Binding-site contacts:
Ligand atom C6 contacts residue TYR72 of chain 39.F at 3.8 Å (hydrophobic).
Ligand atom C1 contacts residue GLY78 of chain 39.F at 4.1 Å.
Ligand atom O1B contacts residue ARG77 of chain 39.F at 2.5 Å (salt-bridge).
Ligand atom C11 contacts residue ASP85 of chain 38.F at 4.2 Å.
Ligand atom O4 contacts residue ILE79 of chain 39.F at 3.6 Å (h-bond).
Ligand atom C5 contacts residue ASN93 of chain 39.F at 4.1 Å.
Ligand atom O4 contacts residue THR291 of chain 39.F at 3.4 Å.
Ligand atom O4 contacts residue ASN80 of chain 39.F at 4.0 Å.
Ligand atom C2 contacts residue GLY78 of chain 39.F at 4.1 Å.
Ligand atom C1 contacts residue TYR72 of chain 39.F at 4.0 Å (hydrophobic).
Ligand atom O8 contacts residue ARG77 of chain 39.F at 3.1 Å (salt-bridge).
Ligand atom C3 contacts residue GLY78 of chain 39.F at 3.9 Å.
Ligand atom O4 contacts residue TYR72 of chain 39.F at 3.8 Å.
Ligand atom N5 contacts residue TYR72 of chain 39.F at 3.0 Å (h-bond).
Ligand atom O1A contacts residue GLY78 of chain 39.F at 3.7 Å.
Ligand atom C3 contacts residue ARG77 of chain 39.F at 4.1 Å.
Ligand atom C4 contacts residue TYR72 of chain 39.F at 3.4 Å (hydrophobic).
Ligand atom C8 contacts residue ARG77 of chain 39.F at 4.1 Å.
Ligand atom C3 contacts residue HIS298 of chain 39.F at 4.1 Å.
Ligand atom O1A contacts residue ARG77 of chain 39.F at 3.0 Å (salt-bridge).
Ligand atom C10 contacts residue TYR72 of chain 39.F at 4.1 Å (hydrophobic).
Ligand atom O1A contacts residue TYR72 of chain 39.F at 3.1 Å.
Ligand atom O8 contacts residue TYR72 of chain 39.F at 3.9 Å.
Ligand atom C1 contacts residue ARG77 of chain 39.F at 3.1 Å.
Ligand atom C1 contacts residue SER89 of chain 39.F at 4.2 Å.
Ligand atom O1B contacts residue SER89 of chain 39.F at 3.5 Å (h-bond).
Ligand atom C5 contacts residue TYR72 of chain 39.F at 3.5 Å (hydrophobic).
Ligand atom O8 contacts residue GLU87 of chain 39.F at 3.9 Å.
Ligand atom C6 contacts residue ARG77 of chain 39.F at 4.3 Å.
Ligand atom C3 contacts residue GLY78 of chain 39.F at 4.1 Å.
Ligand atom O4 contacts residue HIS298 of chain 39.F at 3.0 Å (h-bond).
Ligand atom C4 contacts residue HIS298 of chain 39.F at 4.0 Å.
Ligand atom O3 contacts residue VAL296 of chain 39.F at 4.3 Å.
Ligand atom O6 contacts residue ASN93 of chain 39.F at 3.0 Å (h-bond).
Ligand atom O4 contacts residue GLY78 of chain 39.F at 3.2 Å.
Ligand atom C6 contacts residue ASN93 of chain 39.F at 3.1 Å.
Ligand atom C4 contacts residue GLY78 of chain 39.F at 3.4 Å.
Ligand atom O3 contacts residue GLY78 of chain 39.F at 3.6 Å.
Ligand atom C3 contacts residue VAL296 of chain 39.F at 3.7 Å (hydrophobic).
Ligand atom O1A contacts residue SER89 of chain 39.F at 4.1 Å.

Sequence of chain 39.F:
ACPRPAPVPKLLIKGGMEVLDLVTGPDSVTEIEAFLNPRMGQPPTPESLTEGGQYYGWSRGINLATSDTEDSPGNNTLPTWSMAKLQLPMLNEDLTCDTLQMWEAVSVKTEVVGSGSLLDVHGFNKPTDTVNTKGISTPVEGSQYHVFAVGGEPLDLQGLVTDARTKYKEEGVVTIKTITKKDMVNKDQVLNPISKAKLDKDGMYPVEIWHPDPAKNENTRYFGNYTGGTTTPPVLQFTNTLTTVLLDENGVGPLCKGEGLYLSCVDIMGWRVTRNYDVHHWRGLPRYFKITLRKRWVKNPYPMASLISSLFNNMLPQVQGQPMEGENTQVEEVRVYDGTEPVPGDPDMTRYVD

Sequence of chain 38.F:
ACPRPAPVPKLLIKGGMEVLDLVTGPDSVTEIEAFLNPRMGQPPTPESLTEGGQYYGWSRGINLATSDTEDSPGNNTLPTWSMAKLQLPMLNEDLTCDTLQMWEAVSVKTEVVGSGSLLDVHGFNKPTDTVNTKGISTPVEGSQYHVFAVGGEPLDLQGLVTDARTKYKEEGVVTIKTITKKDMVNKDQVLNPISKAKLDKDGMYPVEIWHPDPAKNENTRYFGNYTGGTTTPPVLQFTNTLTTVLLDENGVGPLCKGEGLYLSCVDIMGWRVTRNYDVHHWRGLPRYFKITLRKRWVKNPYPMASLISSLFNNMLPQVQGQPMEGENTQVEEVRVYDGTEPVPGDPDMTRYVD

This protein binds this small molecule.
Small molecule (SMILES): CC(=O)N[C@@H]1[C@@H](O[C@@H]2O[C@H](CO)[C@H](O)[C@H](O[C@]3(C(=O)O)C[C@H](O)[C@@H](NC(C)=O)[C@H]([C@H](O)[C@H](O)CO)O3)[C@H]2O)[C@H](O)[C@@H](CO[C@]2(C(=O)O)C[C@H](O)[C@@H](NC(C)=O)[C@H]([C@H](O)[C@H](O)CO)O2)O[C@H]1O